Sequence of chain 5.C:
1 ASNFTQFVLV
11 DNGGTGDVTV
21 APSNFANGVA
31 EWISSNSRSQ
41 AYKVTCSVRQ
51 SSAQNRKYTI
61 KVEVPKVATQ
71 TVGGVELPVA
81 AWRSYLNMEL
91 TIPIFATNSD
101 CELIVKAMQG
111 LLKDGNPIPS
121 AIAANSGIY

Binding-site contacts:
Ligand atom N1 contacts residue TYR85 of chain 5.C at 3.6 Å.
Ligand atom P contacts residue SER51 of chain 4.D at 3.4 Å.
Ligand atom N6 contacts residue THR45 of chain 5.C at 2.9 Å (h-bond).
Ligand atom OP2 contacts residue LYS57 of chain 4.D at 2.7 Å (salt-bridge).
Ligand atom O4' contacts residue LYS61 of chain 5.C at 3.1 Å (salt-bridge).
Ligand atom OP1 contacts residue ARG49 of chain 4.D at 2.5 Å (salt-bridge).
Ligand atom O2' contacts residue TYR85 of chain 5.C at 3.5 Å.
Ligand atom OP2 contacts residue LYS57 of chain 4.D at 3.4 Å.
Ligand atom O2' contacts residue GLU63 of chain 5.C at 3.0 Å (salt-bridge).
Ligand atom N6 contacts residue CYS46 of chain 5.C at 3.4 Å (h-bond).
Ligand atom O3' contacts residue SER51 of chain 4.D at 3.5 Å (h-bond).
Ligand atom C5' contacts residue TYR85 of chain 5.C at 3.1 Å (hydrophobic).
Ligand atom OP1 contacts residue SER52 of chain 4.D at 3.0 Å.
Ligand atom OP2 contacts residue TYR85 of chain 5.C at 2.5 Å (h-bond).
Ligand atom C2 contacts residue SER47 of chain 5.C at 3.0 Å.
Ligand atom C5 contacts residue TYR85 of chain 5.C at 3.5 Å (hydrophobic).
Ligand atom OP2 contacts residue ASN55 of chain 4.D at 3.2 Å (h-bond).
Ligand atom C6 contacts residue THR45 of chain 5.C at 3.5 Å.
Ligand atom C6 contacts residue TYR85 of chain 5.C at 3.5 Å (hydrophobic).
Ligand atom N6 contacts residue THR59 of chain 5.C at 2.9 Å (h-bond).
Ligand atom N1 contacts residue SER47 of chain 5.C at 2.7 Å (h-bond).
Ligand atom OP1 contacts residue SER51 of chain 4.D at 2.7 Å (h-bond).
Ligand atom OP2 contacts residue LYS43 of chain 5.C at 3.2 Å (salt-bridge).
Ligand atom C2' contacts residue GLU63 of chain 5.C at 3.5 Å.
Ligand atom C2' contacts residue TYR85 of chain 5.C at 3.4 Å (hydrophobic).
Ligand atom O2 contacts residue ASN87 of chain 5.C at 3.2 Å (h-bond).
Ligand atom N7 contacts residue THR45 of chain 5.C at 2.6 Å (h-bond).
Ligand atom OP1 contacts residue SER51 of chain 4.D at 3.3 Å.
Ligand atom C3' contacts residue TYR85 of chain 5.C at 3.3 Å (hydrophobic).
Ligand atom N1 contacts residue THR59 of chain 5.C at 3.6 Å.
Ligand atom C5' contacts residue SER51 of chain 4.D at 3.5 Å.
Ligand atom C5 contacts residue THR45 of chain 5.C at 3.3 Å.
Ligand atom OP1 contacts residue ASN55 of chain 4.D at 3.3 Å (h-bond).
Ligand atom P contacts residue ARG49 of chain 4.D at 2.9 Å.
Ligand atom OP2 contacts residue SER51 of chain 4.D at 3.2 Å (h-bond).
Ligand atom C4 contacts residue TYR85 of chain 5.C at 3.5 Å (hydrophobic).
Ligand atom P contacts residue TYR85 of chain 5.C at 3.5 Å.
Ligand atom C4' contacts residue TYR85 of chain 5.C at 3.3 Å (hydrophobic).
Ligand atom OP2 contacts residue ARG49 of chain 4.D at 2.4 Å (salt-bridge).
Ligand atom O3' contacts residue TYR85 of chain 5.C at 3.6 Å.

A small-molecule ligand and the protein it binds are described below.
Small molecule (SMILES): Nc1ccn([C@@H]2O[C@H](CO[P](=O)(O)O[C@H]3[C@@H](O)[C@H](n4ccc(N)nc4=O)O[C@@H]3CO[P](=O)(O)O[C@H]3[C@@H](O)[C@H](n4cnc5c(N)ncnc54)O[C@@H]3CO[P](=O)(O)O[C@H]3[C@@H](O)[C@H](n4ccc(N)nc4=O)O[C@@H]3CO[P](=O)(O)O[C@H]3[C@@H](O)[C@H](n4ccc(=O)[nH]c4=O)O[C@@H]3CO[P](=O)(O)O[C@H]3[C@@H](O)[C@H](n4cnc5c(N)ncnc54)O[C@@H]3CO[P](=O)(O)O[C@H]3[C@@H](O)[C@H](n4cnc5c(=O)nc(N)[nH]c54)O[C@@H]3CO[P](=O)(O)O[C@H]3[C@@H](O)[C@H](n4cnc5c(=O)nc(N)[nH]c54)O[C@@H]3CO)[C@@H](O)[C@H]2O)c(=O)n1

Sequence of chain 4.D:
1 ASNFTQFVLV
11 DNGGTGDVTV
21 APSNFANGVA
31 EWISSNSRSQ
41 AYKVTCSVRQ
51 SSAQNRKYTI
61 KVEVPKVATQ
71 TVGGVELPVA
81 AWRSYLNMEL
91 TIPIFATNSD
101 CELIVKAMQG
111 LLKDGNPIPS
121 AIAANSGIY